Binding-site contacts:
Ligand atom C7 contacts residue ASN267 of chain 1.F at 3.9 Å.
Ligand atom C8 contacts residue PHE380 of chain 1.F at 3.8 Å (hydrophobic).
Ligand atom C1 contacts residue NAG1 of chain 1.QB at 4.1 Å.
Ligand atom C7 contacts residue VAL449 of chain 1.F at 4.1 Å (hydrophobic).
Ligand atom C2 contacts residue ASN267 of chain 1.F at 2.5 Å.
Ligand atom C5 contacts residue NAG1 of chain 1.QB at 4.4 Å.
Ligand atom O4 contacts residue VAL449 of chain 1.F at 4.1 Å.
Ligand atom C2 contacts residue SER450 of chain 1.F at 3.7 Å.
Ligand atom C3 contacts residue VAL449 of chain 1.F at 3.9 Å (hydrophobic).
Ligand atom O7 contacts residue ASN381 of chain 1.F at 4.1 Å.
Ligand atom C8 contacts residue VAL449 of chain 1.F at 3.9 Å (hydrophobic).
Ligand atom O5 contacts residue NAG1 of chain 1.QB at 3.6 Å.
Ligand atom C1 contacts residue SER450 of chain 1.F at 4.0 Å.
Ligand atom O7 contacts residue ASN267 of chain 1.F at 4.3 Å.
Ligand atom C1 contacts residue VAL449 of chain 1.F at 4.1 Å (hydrophobic).
Ligand atom C5 contacts residue ASN267 of chain 1.F at 3.8 Å.
Ligand atom C8 contacts residue ASN381 of chain 1.F at 4.3 Å.
Ligand atom C3 contacts residue ASN267 of chain 1.F at 3.9 Å.
Ligand atom C8 contacts residue VAL259 of chain 1.F at 3.9 Å (hydrophobic).
Ligand atom N2 contacts residue ASN267 of chain 1.F at 3.0 Å (h-bond).
Ligand atom O3 contacts residue SER450 of chain 1.F at 4.2 Å.
Ligand atom C6 contacts residue GLU216 of chain 1.F at 3.5 Å.
Ligand atom O5 contacts residue GLU216 of chain 1.F at 4.2 Å.
Ligand atom O7 contacts residue VAL449 of chain 1.F at 3.5 Å (h-bond).
Ligand atom C8 contacts residue LEU266 of chain 1.F at 3.5 Å (hydrophobic).
Ligand atom O5 contacts residue ASN267 of chain 1.F at 2.4 Å (h-bond).
Ligand atom N2 contacts residue SER450 of chain 1.F at 2.9 Å (h-bond).
Ligand atom C5 contacts residue VAL449 of chain 1.F at 3.6 Å (hydrophobic).
Ligand atom C1 contacts residue ASN267 of chain 1.F at 1.5 Å.
Ligand atom C7 contacts residue SER450 of chain 1.F at 3.6 Å.
Ligand atom O5 contacts residue VAL449 of chain 1.F at 4.3 Å.
Ligand atom C4 contacts residue ASN267 of chain 1.F at 4.3 Å.
Ligand atom C3 contacts residue SER450 of chain 1.F at 3.7 Å.
Ligand atom C4 contacts residue VAL449 of chain 1.F at 4.1 Å (hydrophobic).
Ligand atom O7 contacts residue ARG447 of chain 1.F at 3.9 Å.
Ligand atom C8 contacts residue SER450 of chain 1.F at 3.7 Å.
Ligand atom O3 contacts residue CYS448 of chain 1.F at 4.1 Å.
Ligand atom C5 contacts residue GLU216 of chain 1.F at 3.7 Å.
Ligand atom O6 contacts residue GLY383 of chain 1.F at 3.9 Å.
Ligand atom O7 contacts residue CYS448 of chain 1.F at 3.9 Å.

The small molecule below binds the protein below.
Small molecule (SMILES): CC(=O)N[C@H]1[C@H](O[C@H]2[C@H](O)[C@@H](NC(C)=O)CO[C@@H]2CO)O[C@H](CO)[C@@H](O[C@@H]2O[C@H](CO)[C@@H](O)[C@H](O)[C@@H]2O)[C@@H]1O

Sequence of chain 1.F:
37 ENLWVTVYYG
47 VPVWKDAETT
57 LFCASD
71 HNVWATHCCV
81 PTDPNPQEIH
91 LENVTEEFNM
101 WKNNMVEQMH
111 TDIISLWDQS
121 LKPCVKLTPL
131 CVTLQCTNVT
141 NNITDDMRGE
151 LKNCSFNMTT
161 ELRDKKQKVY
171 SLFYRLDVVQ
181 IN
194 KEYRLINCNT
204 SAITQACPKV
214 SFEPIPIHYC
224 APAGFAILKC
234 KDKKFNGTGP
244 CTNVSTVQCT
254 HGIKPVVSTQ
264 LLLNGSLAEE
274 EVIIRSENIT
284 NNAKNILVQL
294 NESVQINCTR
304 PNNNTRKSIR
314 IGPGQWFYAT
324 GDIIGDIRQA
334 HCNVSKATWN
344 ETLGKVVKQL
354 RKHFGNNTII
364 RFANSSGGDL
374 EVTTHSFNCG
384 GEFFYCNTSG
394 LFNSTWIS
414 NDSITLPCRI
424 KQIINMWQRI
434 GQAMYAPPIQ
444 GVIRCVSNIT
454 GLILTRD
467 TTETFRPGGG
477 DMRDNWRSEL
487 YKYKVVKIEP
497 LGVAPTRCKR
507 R